Binding-site contacts:
Ligand atom N7 contacts residue MET160 of chain 1.B at 2.8 Å (h-bond).
Ligand atom N7 contacts residue GLY161 of chain 1.B at 4.4 Å.
Ligand atom C2 contacts residue THR397 of chain 1.B at 4.0 Å.
Ligand atom N9 contacts residue ILE443 of chain 1.B at 4.3 Å.
Ligand atom N6 contacts residue THR440 of chain 1.B at 3.5 Å (h-bond).
Ligand atom C8 contacts residue TYR62 of chain 1.B at 3.2 Å (hydrophobic).
Ligand atom C5 contacts residue PHE442 of chain 1.B at 3.6 Å (hydrophobic).
Ligand atom N9 contacts residue PHE442 of chain 1.B at 3.3 Å.
Ligand atom N3 contacts residue GLU444 of chain 1.B at 3.9 Å.
Ligand atom C8 contacts residue MET160 of chain 1.B at 3.5 Å (hydrophobic).
Ligand atom C6 contacts residue GLY159 of chain 1.B at 4.0 Å.
Ligand atom C6 contacts residue ASP393 of chain 1.B at 3.0 Å.
Ligand atom C8 contacts residue PHE442 of chain 1.B at 3.6 Å (hydrophobic).
Ligand atom N1 contacts residue VAL441 of chain 1.B at 3.8 Å.
Ligand atom N3 contacts residue ILE443 of chain 1.B at 2.9 Å (h-bond).
Ligand atom C6 contacts residue THR440 of chain 1.B at 3.6 Å.
Ligand atom N6 contacts residue GLY159 of chain 1.B at 3.3 Å.
Ligand atom N9 contacts residue TYR62 of chain 1.B at 3.5 Å (h-bond).
Ligand atom C4 contacts residue PHE442 of chain 1.B at 3.4 Å (hydrophobic).
Ligand atom C4 contacts residue GLU444 of chain 1.B at 3.7 Å.
Ligand atom N3 contacts residue PHE442 of chain 1.B at 3.1 Å.
Ligand atom N6 contacts residue ASP393 of chain 1.B at 2.9 Å (salt-bridge).
Ligand atom N1 contacts residue ASP393 of chain 1.B at 2.4 Å (salt-bridge).
Ligand atom C2 contacts residue VAL441 of chain 1.B at 3.1 Å (hydrophobic).
Ligand atom N7 contacts residue PHE442 of chain 1.B at 3.6 Å.
Ligand atom N9 contacts residue GLU444 of chain 1.B at 2.9 Å (salt-bridge).
Ligand atom C2 contacts residue ILE443 of chain 1.B at 3.5 Å (hydrophobic).
Ligand atom C6 contacts residue MET160 of chain 1.B at 4.0 Å (hydrophobic).
Ligand atom N3 contacts residue VAL441 of chain 1.B at 3.7 Å.
Ligand atom N1 contacts residue THR440 of chain 1.B at 3.6 Å.
Ligand atom C4 contacts residue ILE443 of chain 1.B at 3.9 Å (hydrophobic).
Ligand atom N6 contacts residue MET160 of chain 1.B at 3.4 Å (h-bond).
Ligand atom C5 contacts residue MET160 of chain 1.B at 3.6 Å (hydrophobic).
Ligand atom C2 contacts residue ASP393 of chain 1.B at 3.4 Å.
Ligand atom N7 contacts residue GLY159 of chain 1.B at 3.8 Å.
Ligand atom C8 contacts residue GLU444 of chain 1.B at 4.0 Å.
Ligand atom C6 contacts residue PHE442 of chain 1.B at 4.2 Å (hydrophobic).
Ligand atom N6 contacts residue GLY161 of chain 1.B at 3.3 Å (h-bond).
Ligand atom C2 contacts residue PHE442 of chain 1.B at 3.6 Å (hydrophobic).
Ligand atom C5 contacts residue GLY159 of chain 1.B at 4.0 Å.

Sequence of chain 1.B:
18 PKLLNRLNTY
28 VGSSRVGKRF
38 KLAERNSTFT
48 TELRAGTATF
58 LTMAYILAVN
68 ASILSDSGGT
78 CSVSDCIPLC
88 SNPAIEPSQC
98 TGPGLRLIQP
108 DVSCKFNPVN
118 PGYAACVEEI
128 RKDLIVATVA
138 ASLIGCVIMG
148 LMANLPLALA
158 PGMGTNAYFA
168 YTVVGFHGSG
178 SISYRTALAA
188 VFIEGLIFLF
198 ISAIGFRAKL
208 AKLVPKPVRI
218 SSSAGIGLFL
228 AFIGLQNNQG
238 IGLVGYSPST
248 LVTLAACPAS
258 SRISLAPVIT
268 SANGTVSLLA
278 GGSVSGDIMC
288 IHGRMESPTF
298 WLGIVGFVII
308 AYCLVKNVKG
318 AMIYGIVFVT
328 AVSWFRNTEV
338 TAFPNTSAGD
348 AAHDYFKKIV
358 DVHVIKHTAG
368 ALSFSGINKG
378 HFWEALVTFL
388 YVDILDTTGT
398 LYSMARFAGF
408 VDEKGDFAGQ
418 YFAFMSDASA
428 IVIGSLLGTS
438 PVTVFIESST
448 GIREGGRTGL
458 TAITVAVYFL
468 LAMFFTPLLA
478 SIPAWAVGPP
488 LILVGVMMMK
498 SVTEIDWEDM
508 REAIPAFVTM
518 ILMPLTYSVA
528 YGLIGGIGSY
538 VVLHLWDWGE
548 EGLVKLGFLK

A protein and the small-molecule ligand that binds it are described below.
Small molecule (SMILES): Nc1ncnc2[nH]cnc12